The protein below binds the small molecule below.
Small molecule (SMILES): Nc1ccn([C@H]2C[C@H](O[P](=O)(O)OC[C@H]3O[C@@H](n4ccc(N)nc4=O)C[C@@H]3O[P](=O)(O)OC[C@H]3O[C@@H](n4ccc(N)nc4=O)C[C@@H]3O[P](=O)(O)OC[C@H]3O[C@@H](n4ccc(N)nc4=O)C[C@@H]3O[P](=O)(O)OC[C@H]3O[C@@H](n4cnc5c(N)ncnc54)C[C@@H]3O)[C@@H](CO[P](=O)(O)O[C@H]3C[C@H](n4cnc5c(N)ncnc54)O[C@@H]3COP(=O)=O)O2)c(=O)n1

Binding-site contacts:
Ligand atom C2 contacts residue GLU40 of chain 1.A at 3.5 Å.
Ligand atom O4' contacts residue GLY22 of chain 1.A at 3.5 Å.
Ligand atom O3' contacts residue LYS26 of chain 1.A at 3.4 Å.
Ligand atom C8 contacts residue SER75 of chain 1.A at 3.4 Å.
Ligand atom C5' contacts residue GLY19 of chain 1.A at 3.5 Å.
Ligand atom OP2 contacts residue SER75 of chain 1.A at 3.5 Å.
Ligand atom C6 contacts residue GLY15 of chain 1.A at 3.4 Å.
Ligand atom N7 contacts residue SER75 of chain 1.A at 3.5 Å.
Ligand atom N4 contacts residue SER16 of chain 1.A at 3.5 Å.
Ligand atom C4 contacts residue SER16 of chain 1.A at 3.5 Å.
Ligand atom O2 contacts residue ILE18 of chain 1.A at 3.4 Å.
Ligand atom O2 contacts residue GLY19 of chain 1.A at 3.3 Å.
Ligand atom N6 contacts residue SER74 of chain 1.A at 2.9 Å (h-bond).
Ligand atom N7 contacts residue SER74 of chain 1.A at 3.5 Å (h-bond).
Ligand atom N1 contacts residue GLY15 of chain 1.A at 3.3 Å (h-bond).
Ligand atom N3 contacts residue GLU40 of chain 1.A at 2.6 Å (salt-bridge).
Ligand atom C2' contacts residue GLY15 of chain 1.A at 3.5 Å.
Ligand atom C2 contacts residue GLY15 of chain 1.A at 3.6 Å.
Ligand atom OP1 contacts residue LYS12 of chain 1.A at 3.4 Å.
Ligand atom O4' contacts residue LYS20 of chain 1.A at 3.5 Å.
Ligand atom C2 contacts residue ILE18 of chain 1.A at 3.6 Å (hydrophobic).
Ligand atom N4 contacts residue ASP71 of chain 1.A at 3.2 Å (salt-bridge).
Ligand atom N3 contacts residue ARG46 of chain 1.A at 3.0 Å (salt-bridge).
Ligand atom OP1 contacts residue LYS21 of chain 1.A at 2.8 Å (salt-bridge).
Ligand atom O2 contacts residue ARG46 of chain 1.A at 2.9 Å (salt-bridge).
Ligand atom O3' contacts residue LYS20 of chain 1.A at 3.6 Å.
Ligand atom O3' contacts residue GLY19 of chain 1.A at 3.5 Å (h-bond).
Ligand atom OP2 contacts residue LYS12 of chain 1.A at 3.4 Å.
Ligand atom N4 contacts residue GLY15 of chain 1.A at 3.5 Å (h-bond).
Ligand atom N4 contacts residue ILE38 of chain 1.A at 3.1 Å (h-bond).
Ligand atom C2 contacts residue GLU40 of chain 1.A at 3.3 Å.
Ligand atom C5 contacts residue GLY15 of chain 1.A at 3.5 Å.
Ligand atom O2 contacts residue ARG29 of chain 1.A at 2.9 Å (salt-bridge).
Ligand atom N4 contacts residue GLY11 of chain 1.A at 3.1 Å (h-bond).
Ligand atom O2 contacts residue GLU40 of chain 1.A at 3.4 Å (salt-bridge).
Ligand atom N4 contacts residue GLU40 of chain 1.A at 2.8 Å (salt-bridge).
Ligand atom OP1 contacts residue LYS26 of chain 1.A at 2.8 Å (salt-bridge).
Ligand atom O4' contacts residue ILE18 of chain 1.A at 3.3 Å.
Ligand atom C4 contacts residue GLU40 of chain 1.A at 3.6 Å.
Ligand atom O2 contacts residue LYS20 of chain 1.A at 3.4 Å (salt-bridge).

Sequence of chain 1.A:
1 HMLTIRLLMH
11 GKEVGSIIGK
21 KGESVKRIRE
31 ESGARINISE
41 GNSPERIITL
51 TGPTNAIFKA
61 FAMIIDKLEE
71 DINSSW